Binding-site contacts:
Ligand atom CAO contacts residue GLU31 of chain 1.B at 3.8 Å.
Ligand atom NAH contacts residue VAL33 of chain 1.B at 3.6 Å.
Ligand atom CAC contacts residue PHE90 of chain 1.B at 3.5 Å (hydrophobic).
Ligand atom CAV contacts residue GLU37 of chain 1.B at 3.6 Å.
Ligand atom CAI contacts residue PHE90 of chain 1.B at 3.7 Å (hydrophobic).
Ligand atom CAB contacts residue PHE90 of chain 1.B at 3.9 Å (hydrophobic).
Ligand atom CAD contacts residue VAL33 of chain 1.B at 3.9 Å (hydrophobic).
Ligand atom CAA contacts residue PRO34 of chain 1.B at 3.8 Å (hydrophobic).
Ligand atom CAL contacts residue VAL33 of chain 1.B at 3.8 Å (hydrophobic).
Ligand atom CAO contacts residue ILE28 of chain 1.B at 3.7 Å (hydrophobic).
Ligand atom NAH contacts residue PHE90 of chain 1.B at 3.7 Å.
Ligand atom CAB contacts residue ILE28 of chain 1.B at 3.4 Å (hydrophobic).
Ligand atom CAF contacts residue PHE90 of chain 1.B at 3.9 Å (hydrophobic).
Ligand atom CAZ contacts residue GLU37 of chain 1.B at 3.8 Å.
Ligand atom CAL contacts residue PHE29 of chain 1.B at 3.7 Å (hydrophobic).
Ligand atom CAS contacts residue GLU37 of chain 1.B at 4.0 Å.
Ligand atom CAI contacts residue ASN84 of chain 1.B at 4.0 Å.
Ligand atom CAP contacts residue GLU31 of chain 1.B at 3.5 Å.
Ligand atom CAM contacts residue TYR83 of chain 1.B at 3.9 Å (hydrophobic).
Ligand atom CAX contacts residue GLU37 of chain 1.B at 3.8 Å.
Ligand atom CAM contacts residue ASN84 of chain 1.B at 3.5 Å.
Ligand atom CAE contacts residue VAL38 of chain 1.B at 3.9 Å (hydrophobic).
Ligand atom OBA contacts residue PRO34 of chain 1.B at 3.5 Å.
Ligand atom NAG contacts residue PRO34 of chain 1.B at 3.5 Å.
Ligand atom CAD contacts residue PHE90 of chain 1.B at 3.4 Å (hydrophobic).
Ligand atom CAT contacts residue GLU37 of chain 1.B at 3.7 Å.
Ligand atom CAP contacts residue ASN27 of chain 1.B at 3.9 Å.
Ligand atom CAE contacts residue PHE90 of chain 1.B at 3.6 Å (hydrophobic).
Ligand atom CAF contacts residue PRO34 of chain 1.B at 3.6 Å (hydrophobic).
Ligand atom OAK contacts residue CYS80 of chain 1.B at 3.8 Å.
Ligand atom CAC contacts residue VAL33 of chain 1.B at 3.9 Å (hydrophobic).
Ligand atom CBB contacts residue PRO34 of chain 1.B at 3.8 Å (hydrophobic).
Ligand atom CAY contacts residue GLU37 of chain 1.B at 3.8 Å.
Ligand atom CAL contacts residue ILE28 of chain 1.B at 3.5 Å (hydrophobic).
Ligand atom OAK contacts residue ASN84 of chain 1.B at 3.0 Å (h-bond).
Ligand atom CAI contacts residue VAL33 of chain 1.B at 3.8 Å (hydrophobic).
Ligand atom CAW contacts residue GLU37 of chain 1.B at 3.6 Å.
Ligand atom NAJ contacts residue PHE90 of chain 1.B at 3.8 Å.
Ligand atom CAQ contacts residue ASN27 of chain 1.B at 3.7 Å.
Ligand atom NAJ contacts residue VAL33 of chain 1.B at 4.0 Å.

This protein binds this small molecule.
Small molecule (SMILES): COc1ccccc1C(=O)Nc1cc2c(cc1N1CCCC1)n(C)c(=O)n2C

Sequence of chain 1.B:
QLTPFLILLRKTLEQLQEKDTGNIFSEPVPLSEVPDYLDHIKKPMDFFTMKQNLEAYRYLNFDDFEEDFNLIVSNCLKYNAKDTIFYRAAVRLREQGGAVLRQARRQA